Binding-site contacts:
Ligand atom C6 contacts residue TYR60 of chain 19.G at 3.8 Å (hydrophobic).
Ligand atom O5 contacts residue ASN67 of chain 19.E at 2.4 Å (h-bond).
Ligand atom C1 contacts residue ASN67 of chain 19.E at 1.4 Å.
Ligand atom O7 contacts residue MET118 of chain 19.E at 3.9 Å.
Ligand atom O3 contacts residue ASP66 of chain 19.G at 3.8 Å.
Ligand atom C8 contacts residue ASN67 of chain 19.E at 3.6 Å.
Ligand atom O5 contacts residue TYR60 of chain 19.G at 3.5 Å.
Ligand atom C7 contacts residue ASN67 of chain 19.E at 3.6 Å.
Ligand atom C4 contacts residue ASN67 of chain 19.E at 4.2 Å.
Ligand atom C3 contacts residue ASN67 of chain 19.E at 3.8 Å.
Ligand atom C3 contacts residue ASP66 of chain 19.G at 4.3 Å.
Ligand atom O6 contacts residue GLN65 of chain 19.G at 4.2 Å.
Ligand atom O4 contacts residue ASP66 of chain 19.G at 4.2 Å.
Ligand atom C5 contacts residue ASN67 of chain 19.E at 3.6 Å.
Ligand atom O7 contacts residue ARG89 of chain 19.E at 4.0 Å.
Ligand atom C1 contacts residue GLN65 of chain 19.G at 3.7 Å.
Ligand atom C3 contacts residue GLN65 of chain 19.G at 4.1 Å.
Ligand atom O7 contacts residue ASN67 of chain 19.E at 4.1 Å.
Ligand atom O6 contacts residue ASP66 of chain 19.G at 2.8 Å (salt-bridge).
Ligand atom C4 contacts residue ASP66 of chain 19.G at 3.8 Å.
Ligand atom O5 contacts residue GLN65 of chain 19.G at 3.9 Å.
Ligand atom N2 contacts residue GLN65 of chain 19.G at 4.4 Å.
Ligand atom N2 contacts residue ASN67 of chain 19.E at 3.1 Å (h-bond).
Ligand atom C6 contacts residue GLN65 of chain 19.G at 4.1 Å.
Ligand atom O3 contacts residue GLN65 of chain 19.G at 3.2 Å.
Ligand atom O3 contacts residue ASN67 of chain 19.E at 4.4 Å.
Ligand atom C2 contacts residue GLN65 of chain 19.G at 3.4 Å.
Ligand atom C5 contacts residue TYR60 of chain 19.G at 4.2 Å (hydrophobic).
Ligand atom C8 contacts residue GLN65 of chain 19.G at 3.5 Å.
Ligand atom C2 contacts residue ASN67 of chain 19.E at 2.5 Å.
Ligand atom C6 contacts residue ASP66 of chain 19.G at 4.2 Å.

A small-molecule ligand and the protein it binds are described below.
Small molecule (SMILES): CC(=O)N[C@@H]1[C@@H](O)[C@H](O)[C@@H](CO)O[C@H]1O

Sequence of chain 19.E:
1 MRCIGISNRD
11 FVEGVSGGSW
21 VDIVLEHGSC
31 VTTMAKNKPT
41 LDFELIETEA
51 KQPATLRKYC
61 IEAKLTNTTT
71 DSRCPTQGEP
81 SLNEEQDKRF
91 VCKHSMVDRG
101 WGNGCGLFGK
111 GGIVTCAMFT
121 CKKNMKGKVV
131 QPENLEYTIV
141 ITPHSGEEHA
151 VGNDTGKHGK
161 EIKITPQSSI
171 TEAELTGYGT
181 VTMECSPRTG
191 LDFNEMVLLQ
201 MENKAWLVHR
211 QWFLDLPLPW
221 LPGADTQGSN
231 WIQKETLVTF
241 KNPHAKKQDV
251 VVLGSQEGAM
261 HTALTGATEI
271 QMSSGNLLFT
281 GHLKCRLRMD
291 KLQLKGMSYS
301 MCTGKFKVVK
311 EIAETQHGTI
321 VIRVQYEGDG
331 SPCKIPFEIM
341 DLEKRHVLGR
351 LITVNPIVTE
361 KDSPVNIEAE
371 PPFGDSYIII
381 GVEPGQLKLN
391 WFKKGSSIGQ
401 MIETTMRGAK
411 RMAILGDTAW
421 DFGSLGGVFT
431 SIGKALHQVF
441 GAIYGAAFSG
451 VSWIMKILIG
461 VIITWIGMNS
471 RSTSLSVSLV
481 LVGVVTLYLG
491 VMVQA

Sequence of chain 19.G:
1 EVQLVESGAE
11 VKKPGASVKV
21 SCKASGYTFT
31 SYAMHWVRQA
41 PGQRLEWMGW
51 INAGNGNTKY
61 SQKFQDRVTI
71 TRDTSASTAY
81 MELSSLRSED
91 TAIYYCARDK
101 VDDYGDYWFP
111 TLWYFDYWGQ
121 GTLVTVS